Binding-site contacts:
Ligand atom C13 contacts residue PHE111 of chain 30.B at 3.7 Å (hydrophobic).
Ligand atom C5 contacts residue TYR89 of chain 30.B at 3.5 Å (hydrophobic).
Ligand atom C9 contacts residue PHE214 of chain 30.B at 3.7 Å (hydrophobic).
Ligand atom O1 contacts residue MET109 of chain 30.B at 3.7 Å.
Ligand atom C17 contacts residue ALA24 of chain 29.E at 3.7 Å (hydrophobic).
Ligand atom C11 contacts residue ILE87 of chain 30.B at 3.8 Å (hydrophobic).
Ligand atom C21 contacts residue TYR182 of chain 30.B at 3.8 Å (hydrophobic).
Ligand atom O2 contacts residue VAL173 of chain 30.B at 3.4 Å.
Ligand atom C7 contacts residue PHE214 of chain 30.B at 3.5 Å (hydrophobic).
Ligand atom C1 contacts residue TYR182 of chain 30.B at 3.8 Å (hydrophobic).
Ligand atom C7 contacts residue MET109 of chain 30.B at 3.3 Å (hydrophobic).
Ligand atom C2 contacts residue PHE214 of chain 30.B at 3.6 Å (hydrophobic).
Ligand atom C20 contacts residue LEU217 of chain 30.B at 3.8 Å (hydrophobic).
Ligand atom C21 contacts residue SER105 of chain 30.B at 3.8 Å.
Ligand atom O1 contacts residue ILE87 of chain 30.B at 3.7 Å.
Ligand atom C14 contacts residue TYR136 of chain 30.B at 3.5 Å (hydrophobic).
Ligand atom C10 contacts residue TYR136 of chain 30.B at 3.5 Å (hydrophobic).
Ligand atom O1 contacts residue PHE214 of chain 30.B at 3.8 Å.
Ligand atom C3 contacts residue MET109 of chain 30.B at 3.7 Å (hydrophobic).
Ligand atom C13 contacts residue MET109 of chain 30.B at 3.4 Å (hydrophobic).
Ligand atom CL2 contacts residue ILE25 of chain 29.E at 3.4 Å.
Ligand atom C9 contacts residue VAL176 of chain 30.B at 3.6 Å (hydrophobic).
Ligand atom C12 contacts residue ILE87 of chain 30.B at 3.8 Å (hydrophobic).
Ligand atom C12 contacts residue PHE111 of chain 30.B at 3.8 Å (hydrophobic).
Ligand atom C21 contacts residue HIS184 of chain 30.B at 3.6 Å.
Ligand atom C4 contacts residue MET109 of chain 30.B at 3.8 Å (hydrophobic).
Ligand atom C6 contacts residue TYR89 of chain 30.B at 3.7 Å (hydrophobic).
Ligand atom C20 contacts residue ILE171 of chain 30.B at 3.8 Å (hydrophobic).
Ligand atom C8 contacts residue MET109 of chain 30.B at 3.4 Å (hydrophobic).
Ligand atom C19 contacts residue LEU217 of chain 30.B at 3.8 Å (hydrophobic).
Ligand atom C16 contacts residue ALA24 of chain 29.E at 3.8 Å (hydrophobic).
Ligand atom C17 contacts residue TYR136 of chain 30.B at 3.7 Å (hydrophobic).
Ligand atom C13 contacts residue ILE87 of chain 30.B at 3.7 Å (hydrophobic).
Ligand atom CL3 contacts residue LEU217 of chain 30.B at 3.8 Å.
Ligand atom O3 contacts residue PHE107 of chain 30.B at 3.6 Å.
Ligand atom CL2 contacts residue TYR136 of chain 30.B at 3.6 Å.
Ligand atom CL2 contacts residue ALA24 of chain 29.E at 3.5 Å.
Ligand atom O3 contacts residue TYR89 of chain 30.B at 3.6 Å.
Ligand atom C16 contacts residue TYR136 of chain 30.B at 3.8 Å (hydrophobic).
Ligand atom CL3 contacts residue PHE111 of chain 30.B at 3.8 Å.

Sequence of chain 30.B:
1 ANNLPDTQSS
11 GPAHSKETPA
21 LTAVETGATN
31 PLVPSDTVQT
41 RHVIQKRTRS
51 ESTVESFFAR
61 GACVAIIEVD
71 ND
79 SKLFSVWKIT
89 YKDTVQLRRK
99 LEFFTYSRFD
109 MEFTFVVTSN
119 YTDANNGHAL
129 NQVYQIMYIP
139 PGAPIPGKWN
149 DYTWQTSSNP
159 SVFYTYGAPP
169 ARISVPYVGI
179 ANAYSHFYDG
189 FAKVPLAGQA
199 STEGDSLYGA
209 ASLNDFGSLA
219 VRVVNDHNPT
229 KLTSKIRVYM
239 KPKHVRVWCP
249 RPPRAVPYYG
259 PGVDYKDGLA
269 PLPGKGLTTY

Sequence of chain 29.E:
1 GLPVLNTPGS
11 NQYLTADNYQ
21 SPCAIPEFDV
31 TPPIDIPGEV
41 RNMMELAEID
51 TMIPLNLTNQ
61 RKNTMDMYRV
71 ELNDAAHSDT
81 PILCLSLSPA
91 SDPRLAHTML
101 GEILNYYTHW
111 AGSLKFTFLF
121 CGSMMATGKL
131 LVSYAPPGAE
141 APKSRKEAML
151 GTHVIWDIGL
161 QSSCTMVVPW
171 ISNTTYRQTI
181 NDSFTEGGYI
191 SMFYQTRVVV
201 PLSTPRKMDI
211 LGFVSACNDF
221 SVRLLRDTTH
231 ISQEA

The protein below binds the small molecule below.
Small molecule (SMILES): COc1ccc(OCc2ccc(COc3c(Cl)cccc3Cl)cc2)c(Cl)c1